A protein and the small-molecule ligand that binds it are described below.
Small molecule (SMILES): CC(=O)N[C@H]1[C@H](O[C@H]2[C@H](O)[C@@H](NC(C)=O)CO[C@@H]2CO)O[C@H](CO)[C@@H](O)[C@@H]1O

Binding-site contacts:
Ligand atom C6 contacts residue HIS710 of chain 1.A at 3.9 Å.
Ligand atom C5 contacts residue HIS710 of chain 1.A at 4.4 Å.
Ligand atom O7 contacts residue ASN707 of chain 1.A at 4.2 Å.
Ligand atom C2 contacts residue ASN707 of chain 1.A at 2.4 Å.
Ligand atom C1 contacts residue SER709 of chain 1.A at 3.5 Å.
Ligand atom C1 contacts residue ASP732 of chain 1.A at 3.5 Å.
Ligand atom O6 contacts residue SER686 of chain 1.A at 4.5 Å.
Ligand atom C8 contacts residue ASP732 of chain 1.A at 3.9 Å.
Ligand atom C1 contacts residue ASN707 of chain 1.A at 1.4 Å.
Ligand atom O6 contacts residue SER685 of chain 1.A at 3.8 Å.
Ligand atom C3 contacts residue ASN707 of chain 1.A at 3.7 Å.
Ligand atom N2 contacts residue ASP732 of chain 1.A at 3.0 Å (salt-bridge).
Ligand atom C6 contacts residue SER686 of chain 1.A at 4.2 Å.
Ligand atom C7 contacts residue ASP732 of chain 1.A at 3.9 Å.
Ligand atom C5 contacts residue SER709 of chain 1.A at 3.4 Å.
Ligand atom O5 contacts residue ASN707 of chain 1.A at 2.4 Å (h-bond).
Ligand atom O5 contacts residue SER685 of chain 1.A at 3.4 Å (h-bond).
Ligand atom C6 contacts residue SER685 of chain 1.A at 3.9 Å.
Ligand atom C5 contacts residue ASN707 of chain 1.A at 3.7 Å.
Ligand atom C8 contacts residue VAL730 of chain 1.A at 3.9 Å (hydrophobic).
Ligand atom C7 contacts residue HIS710 of chain 1.A at 3.9 Å.
Ligand atom C8 contacts residue PRO758 of chain 1.A at 4.3 Å (hydrophobic).
Ligand atom C6 contacts residue SER709 of chain 1.A at 3.9 Å.
Ligand atom O5 contacts residue SER709 of chain 1.A at 3.2 Å (h-bond).
Ligand atom C4 contacts residue ASN707 of chain 1.A at 4.2 Å.
Ligand atom C1 contacts residue SER685 of chain 1.A at 4.4 Å.
Ligand atom C8 contacts residue HIS710 of chain 1.A at 3.9 Å.
Ligand atom C2 contacts residue ASP732 of chain 1.A at 3.7 Å.
Ligand atom C3 contacts residue ASP732 of chain 1.A at 4.0 Å.
Ligand atom N2 contacts residue ARG734 of chain 1.A at 4.3 Å.
Ligand atom O7 contacts residue HIS710 of chain 1.A at 3.4 Å (h-bond).
Ligand atom N2 contacts residue ASN707 of chain 1.A at 2.9 Å (h-bond).
Ligand atom C7 contacts residue ASN707 of chain 1.A at 3.8 Å.
Ligand atom C5 contacts residue SER685 of chain 1.A at 4.3 Å.
Ligand atom O6 contacts residue ARG637 of chain 1.A at 4.1 Å.

Sequence of chain 1.A:
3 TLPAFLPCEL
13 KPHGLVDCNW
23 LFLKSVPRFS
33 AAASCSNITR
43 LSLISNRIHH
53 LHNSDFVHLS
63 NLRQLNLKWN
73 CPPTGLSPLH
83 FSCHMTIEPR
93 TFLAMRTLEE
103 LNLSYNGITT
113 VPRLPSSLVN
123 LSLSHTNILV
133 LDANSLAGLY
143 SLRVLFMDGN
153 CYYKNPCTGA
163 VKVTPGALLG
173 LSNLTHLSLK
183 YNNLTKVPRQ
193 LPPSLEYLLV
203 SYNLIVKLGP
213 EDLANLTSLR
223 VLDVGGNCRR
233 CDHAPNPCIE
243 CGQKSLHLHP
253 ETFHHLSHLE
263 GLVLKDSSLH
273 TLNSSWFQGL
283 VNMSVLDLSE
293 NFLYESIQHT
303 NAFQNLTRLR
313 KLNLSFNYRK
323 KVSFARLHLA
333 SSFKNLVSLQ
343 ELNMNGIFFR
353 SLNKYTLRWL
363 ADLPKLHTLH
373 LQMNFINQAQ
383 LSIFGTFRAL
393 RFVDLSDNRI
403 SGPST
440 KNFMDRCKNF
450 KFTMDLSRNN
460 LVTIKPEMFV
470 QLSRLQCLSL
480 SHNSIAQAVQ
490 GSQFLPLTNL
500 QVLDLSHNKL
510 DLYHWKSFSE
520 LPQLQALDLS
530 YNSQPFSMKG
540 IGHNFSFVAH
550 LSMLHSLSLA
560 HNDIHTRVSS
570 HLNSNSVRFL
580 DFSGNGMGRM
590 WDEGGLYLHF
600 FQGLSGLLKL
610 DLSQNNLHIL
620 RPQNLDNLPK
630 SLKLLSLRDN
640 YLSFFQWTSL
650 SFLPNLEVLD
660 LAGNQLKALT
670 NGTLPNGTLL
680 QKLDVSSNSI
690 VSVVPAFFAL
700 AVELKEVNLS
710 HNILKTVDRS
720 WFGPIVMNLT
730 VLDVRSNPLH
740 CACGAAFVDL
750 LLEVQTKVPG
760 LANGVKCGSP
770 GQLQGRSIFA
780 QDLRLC